The protein below binds the small molecule below.
Small molecule (SMILES): N[C@@H](CC(=O)O)C(=O)O

Binding-site contacts:
Ligand atom OD1 contacts residue ARG246 of chain 1.A at 3.2 Å (salt-bridge).
Ligand atom CG contacts residue GLN248 of chain 1.A at 3.9 Å.
Ligand atom N contacts residue LEU292 of chain 1.A at 2.6 Å (h-bond).
Ligand atom N contacts residue PRO293 of chain 1.A at 3.6 Å.
Ligand atom OD2 contacts residue GLN248 of chain 1.A at 3.8 Å.
Ligand atom O contacts residue ARG117 of chain 1.A at 3.2 Å (salt-bridge).
Ligand atom OD2 contacts residue ARG246 of chain 1.A at 3.0 Å (salt-bridge).
Ligand atom CA contacts residue LEU292 of chain 1.A at 3.4 Å (hydrophobic).
Ligand atom OXT contacts residue THR179 of chain 1.A at 3.8 Å.
Ligand atom OD2 contacts residue LYS96 of chain 1.B at 2.9 Å (salt-bridge).
Ligand atom OXT contacts residue HIS145 of chain 1.A at 3.9 Å.
Ligand atom CG contacts residue PRO293 of chain 1.A at 3.8 Å (hydrophobic).
Ligand atom C contacts residue HIS145 of chain 1.A at 4.0 Å.
Ligand atom OD2 contacts residue PRO293 of chain 1.A at 3.8 Å.
Ligand atom C contacts residue LYS96 of chain 1.B at 4.2 Å.
Ligand atom CA contacts residue PO41 of chain 1.G at 4.0 Å.
Ligand atom OD1 contacts residue PRO293 of chain 1.A at 3.8 Å.
Ligand atom C contacts residue THR179 of chain 1.A at 4.2 Å.
Ligand atom C contacts residue ARG178 of chain 1.A at 3.6 Å.
Ligand atom OD2 contacts residue LEU292 of chain 1.A at 4.4 Å.
Ligand atom CB contacts residue LEU292 of chain 1.A at 3.5 Å (hydrophobic).
Ligand atom C contacts residue ARG117 of chain 1.A at 4.1 Å.
Ligand atom CA contacts residue THR179 of chain 1.A at 3.9 Å.
Ligand atom O contacts residue ARG178 of chain 1.A at 2.9 Å (salt-bridge).
Ligand atom O contacts residue HIS145 of chain 1.A at 4.2 Å.
Ligand atom OD2 contacts residue PO41 of chain 1.G at 4.4 Å.
Ligand atom CB contacts residue THR179 of chain 1.A at 4.1 Å.
Ligand atom O contacts residue LYS96 of chain 1.B at 3.6 Å (salt-bridge).
Ligand atom CG contacts residue LEU292 of chain 1.A at 3.8 Å (hydrophobic).
Ligand atom OD1 contacts residue GLN248 of chain 1.A at 3.3 Å (h-bond).
Ligand atom C contacts residue PO41 of chain 1.G at 4.1 Å.
Ligand atom OD1 contacts residue LEU292 of chain 1.A at 4.1 Å.
Ligand atom CG contacts residue ARG246 of chain 1.A at 3.5 Å.
Ligand atom N contacts residue LYS96 of chain 1.B at 4.0 Å.
Ligand atom O contacts residue PO41 of chain 1.G at 3.3 Å (h-bond).
Ligand atom CB contacts residue PRO291 of chain 1.A at 4.1 Å (hydrophobic).
Ligand atom N contacts residue PO41 of chain 1.G at 2.8 Å (h-bond).
Ligand atom OXT contacts residue ARG178 of chain 1.A at 2.8 Å (salt-bridge).
Ligand atom CG contacts residue LYS96 of chain 1.B at 4.1 Å.

Sequence of chain 1.A:
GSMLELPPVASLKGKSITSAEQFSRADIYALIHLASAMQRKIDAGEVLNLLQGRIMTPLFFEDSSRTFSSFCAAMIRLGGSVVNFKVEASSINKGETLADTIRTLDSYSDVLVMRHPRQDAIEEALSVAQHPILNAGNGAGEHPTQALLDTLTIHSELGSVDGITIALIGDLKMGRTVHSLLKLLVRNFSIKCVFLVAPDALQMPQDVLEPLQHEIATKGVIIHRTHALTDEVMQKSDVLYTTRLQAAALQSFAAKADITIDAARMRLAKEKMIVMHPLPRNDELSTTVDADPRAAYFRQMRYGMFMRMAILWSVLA

Sequence of chain 1.B:
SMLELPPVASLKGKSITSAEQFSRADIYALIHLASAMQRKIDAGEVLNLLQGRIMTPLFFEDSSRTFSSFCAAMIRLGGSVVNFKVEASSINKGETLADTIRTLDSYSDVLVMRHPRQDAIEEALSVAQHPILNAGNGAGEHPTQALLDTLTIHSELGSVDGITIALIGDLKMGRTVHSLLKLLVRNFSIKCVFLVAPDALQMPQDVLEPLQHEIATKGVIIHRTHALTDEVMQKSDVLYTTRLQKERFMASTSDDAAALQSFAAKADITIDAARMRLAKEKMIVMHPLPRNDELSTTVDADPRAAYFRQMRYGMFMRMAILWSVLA